Binding-site contacts:
Ligand atom N1 contacts residue ARG224 of chain 40.A at 4.2 Å.
Ligand atom O1S contacts residue ASP228 of chain 40.A at 3.6 Å.
Ligand atom C3 contacts residue TRP117 of chain 40.A at 3.5 Å (hydrophobic).
Ligand atom O1S contacts residue THR226 of chain 40.A at 4.3 Å.
Ligand atom C15 contacts residue ARG224 of chain 40.A at 3.3 Å.
Ligand atom C14 contacts residue ARG224 of chain 40.A at 4.5 Å.
Ligand atom C1 contacts residue ARG224 of chain 40.A at 3.8 Å.
Ligand atom C3 contacts residue ARG224 of chain 40.A at 3.5 Å.
Ligand atom S1 contacts residue ARG98 of chain 40.A at 4.4 Å.
Ligand atom C13 contacts residue ARG224 of chain 40.A at 4.2 Å.
Ligand atom O1S contacts residue ARG98 of chain 40.A at 3.6 Å.
Ligand atom C15 contacts residue TRP117 of chain 40.A at 4.2 Å (hydrophobic).
Ligand atom C16 contacts residue ARG224 of chain 40.A at 4.0 Å.
Ligand atom C2 contacts residue ARG98 of chain 40.A at 3.4 Å.
Ligand atom O3S contacts residue THR226 of chain 40.A at 4.0 Å.
Ligand atom C16 contacts residue TRP117 of chain 40.A at 3.7 Å (hydrophobic).
Ligand atom C1 contacts residue ARG98 of chain 40.A at 3.2 Å.
Ligand atom N1 contacts residue TRP117 of chain 40.A at 4.1 Å.
Ligand atom N1 contacts residue ARG98 of chain 40.A at 4.3 Å.
Ligand atom C2 contacts residue ARG224 of chain 40.A at 3.8 Å.
Ligand atom C3 contacts residue ARG98 of chain 40.A at 3.2 Å.

The protein below binds the small molecule below.
Small molecule (SMILES): CCCCCCCCCCCC[N+](C)(C)CCCS(=O)(=O)O

Sequence of chain 40.A:
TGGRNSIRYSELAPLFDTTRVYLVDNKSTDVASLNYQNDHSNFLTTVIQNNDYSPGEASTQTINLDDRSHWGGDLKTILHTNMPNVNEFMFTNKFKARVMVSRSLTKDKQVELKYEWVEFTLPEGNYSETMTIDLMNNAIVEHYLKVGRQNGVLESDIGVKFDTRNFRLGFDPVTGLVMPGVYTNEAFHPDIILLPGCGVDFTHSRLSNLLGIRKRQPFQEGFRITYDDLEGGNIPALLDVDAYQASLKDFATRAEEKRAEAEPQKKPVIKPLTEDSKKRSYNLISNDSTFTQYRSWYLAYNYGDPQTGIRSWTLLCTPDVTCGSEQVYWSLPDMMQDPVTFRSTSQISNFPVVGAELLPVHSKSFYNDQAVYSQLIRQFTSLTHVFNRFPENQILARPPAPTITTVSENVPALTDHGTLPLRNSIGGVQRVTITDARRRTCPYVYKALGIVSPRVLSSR